Sequence of chain 1.A:
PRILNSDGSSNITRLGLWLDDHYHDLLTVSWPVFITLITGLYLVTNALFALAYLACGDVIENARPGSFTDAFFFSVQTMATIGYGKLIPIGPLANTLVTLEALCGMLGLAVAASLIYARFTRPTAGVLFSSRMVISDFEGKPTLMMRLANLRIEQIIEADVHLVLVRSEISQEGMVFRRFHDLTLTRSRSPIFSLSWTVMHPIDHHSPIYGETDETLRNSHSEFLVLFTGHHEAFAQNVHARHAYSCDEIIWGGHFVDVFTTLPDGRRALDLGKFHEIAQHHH

Sequence of chain 3.A:
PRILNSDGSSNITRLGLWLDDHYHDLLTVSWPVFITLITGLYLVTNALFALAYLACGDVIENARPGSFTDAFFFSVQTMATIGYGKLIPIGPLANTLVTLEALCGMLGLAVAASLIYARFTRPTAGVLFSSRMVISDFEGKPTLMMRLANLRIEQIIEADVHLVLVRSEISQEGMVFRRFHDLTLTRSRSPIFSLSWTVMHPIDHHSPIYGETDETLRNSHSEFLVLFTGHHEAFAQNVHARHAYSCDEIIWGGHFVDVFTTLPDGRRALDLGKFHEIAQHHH

A small-molecule ligand and the protein it binds are described below.
Small molecule (SMILES): O=C(O)CCP(=O)(CCC(=O)O)CCC(=O)O

Binding-site contacts:
Ligand atom C02 contacts residue SER211 of chain 3.A at 3.2 Å.
Ligand atom C15 contacts residue THR213 of chain 3.A at 3.3 Å.
Ligand atom O01 contacts residue ILE207 of chain 3.A at 3.8 Å.
Ligand atom O12 contacts residue ARG283 of chain 3.A at 2.6 Å (salt-bridge).
Ligand atom O01 contacts residue SER209 of chain 3.A at 2.9 Å (h-bond).
Ligand atom C02 contacts residue LEU210 of chain 3.A at 3.6 Å (hydrophobic).
Ligand atom O01 contacts residue SER211 of chain 3.A at 3.7 Å.
Ligand atom O11 contacts residue ARG193 of chain 1.A at 3.6 Å.
Ligand atom C10 contacts residue ARG193 of chain 1.A at 3.8 Å.
Ligand atom O01 contacts residue PHE208 of chain 3.A at 3.6 Å.
Ligand atom O03 contacts residue SER211 of chain 3.A at 3.2 Å (h-bond).
Ligand atom C15 contacts residue PCW1 of chain 3.Q at 3.9 Å.
Ligand atom C10 contacts residue PHE275 of chain 3.A at 3.5 Å (hydrophobic).
Ligand atom O16 contacts residue TRP212 of chain 3.A at 3.7 Å.
Ligand atom O03 contacts residue LEU210 of chain 3.A at 2.8 Å (h-bond).
Ligand atom C14 contacts residue SER211 of chain 3.A at 3.4 Å.
Ligand atom O12 contacts residue PHE275 of chain 3.A at 3.5 Å.
Ligand atom C08 contacts residue PHE275 of chain 3.A at 4.0 Å (hydrophobic).
Ligand atom C08 contacts residue ARG193 of chain 1.A at 3.5 Å.
Ligand atom O16 contacts residue THR213 of chain 3.A at 2.9 Å (h-bond).
Ligand atom C02 contacts residue SER209 of chain 3.A at 3.7 Å.
Ligand atom C15 contacts residue TRP212 of chain 3.A at 3.8 Å (hydrophobic).
Ligand atom P06 contacts residue ARG193 of chain 1.A at 3.9 Å.
Ligand atom C10 contacts residue ARG283 of chain 3.A at 3.5 Å.
Ligand atom C13 contacts residue ARG193 of chain 1.A at 3.6 Å.
Ligand atom O03 contacts residue SER209 of chain 3.A at 3.6 Å.
Ligand atom O11 contacts residue ARG283 of chain 3.A at 2.7 Å (salt-bridge).
Ligand atom C13 contacts residue PCW1 of chain 3.Q at 4.0 Å.
Ligand atom C05 contacts residue PHE275 of chain 3.A at 3.9 Å (hydrophobic).
Ligand atom O12 contacts residue ARG193 of chain 1.A at 3.8 Å.
Ligand atom C09 contacts residue PHE275 of chain 3.A at 3.9 Å (hydrophobic).
Ligand atom O12 contacts residue ILE23 of chain 1.A at 3.8 Å.
Ligand atom O16 contacts residue PCW1 of chain 3.Q at 3.2 Å.
Ligand atom O17 contacts residue THR213 of chain 3.A at 2.7 Å (h-bond).
Ligand atom C04 contacts residue SER211 of chain 3.A at 3.3 Å.
Ligand atom O01 contacts residue LEU210 of chain 3.A at 3.6 Å.
Ligand atom C05 contacts residue SER211 of chain 3.A at 3.4 Å.
Ligand atom O11 contacts residue PHE275 of chain 3.A at 3.4 Å.
Ligand atom C15 contacts residue SER211 of chain 3.A at 3.8 Å.
Ligand atom O17 contacts residue TRP212 of chain 3.A at 3.9 Å.